The small molecule below binds the protein below.
Small molecule (SMILES): CC(=O)N[C@@H]1[C@@H](O)[C@H](O)[C@@H](CO)O[C@H]1O

Binding-site contacts:
Ligand atom O5 contacts residue ASN21 of chain 34.E at 2.5 Å (h-bond).
Ligand atom O7 contacts residue ASN21 of chain 34.E at 4.0 Å.
Ligand atom C6 contacts residue ASN21 of chain 34.E at 3.3 Å.
Ligand atom O6 contacts residue ASN21 of chain 34.E at 4.3 Å.
Ligand atom N2 contacts residue ASN21 of chain 34.E at 3.3 Å (h-bond).
Ligand atom C1 contacts residue ASN21 of chain 34.E at 1.4 Å.
Ligand atom C7 contacts residue ASN21 of chain 34.E at 4.0 Å.
Ligand atom C4 contacts residue ASN21 of chain 34.E at 3.8 Å.
Ligand atom C2 contacts residue ASN21 of chain 34.E at 2.5 Å.
Ligand atom C3 contacts residue ASN21 of chain 34.E at 3.7 Å.
Ligand atom C5 contacts residue ASN21 of chain 34.E at 3.3 Å.

Sequence of chain 34.E:
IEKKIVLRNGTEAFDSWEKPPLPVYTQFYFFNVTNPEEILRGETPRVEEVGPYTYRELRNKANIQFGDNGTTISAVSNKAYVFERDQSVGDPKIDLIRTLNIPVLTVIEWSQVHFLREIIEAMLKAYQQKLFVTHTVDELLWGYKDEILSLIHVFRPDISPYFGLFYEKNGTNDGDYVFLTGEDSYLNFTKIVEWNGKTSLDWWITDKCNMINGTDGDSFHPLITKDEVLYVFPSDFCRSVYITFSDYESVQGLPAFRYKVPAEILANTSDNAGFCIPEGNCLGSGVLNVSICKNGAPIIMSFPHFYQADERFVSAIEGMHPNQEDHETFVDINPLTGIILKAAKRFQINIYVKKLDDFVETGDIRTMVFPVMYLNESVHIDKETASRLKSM